Sequence of chain 1.A:
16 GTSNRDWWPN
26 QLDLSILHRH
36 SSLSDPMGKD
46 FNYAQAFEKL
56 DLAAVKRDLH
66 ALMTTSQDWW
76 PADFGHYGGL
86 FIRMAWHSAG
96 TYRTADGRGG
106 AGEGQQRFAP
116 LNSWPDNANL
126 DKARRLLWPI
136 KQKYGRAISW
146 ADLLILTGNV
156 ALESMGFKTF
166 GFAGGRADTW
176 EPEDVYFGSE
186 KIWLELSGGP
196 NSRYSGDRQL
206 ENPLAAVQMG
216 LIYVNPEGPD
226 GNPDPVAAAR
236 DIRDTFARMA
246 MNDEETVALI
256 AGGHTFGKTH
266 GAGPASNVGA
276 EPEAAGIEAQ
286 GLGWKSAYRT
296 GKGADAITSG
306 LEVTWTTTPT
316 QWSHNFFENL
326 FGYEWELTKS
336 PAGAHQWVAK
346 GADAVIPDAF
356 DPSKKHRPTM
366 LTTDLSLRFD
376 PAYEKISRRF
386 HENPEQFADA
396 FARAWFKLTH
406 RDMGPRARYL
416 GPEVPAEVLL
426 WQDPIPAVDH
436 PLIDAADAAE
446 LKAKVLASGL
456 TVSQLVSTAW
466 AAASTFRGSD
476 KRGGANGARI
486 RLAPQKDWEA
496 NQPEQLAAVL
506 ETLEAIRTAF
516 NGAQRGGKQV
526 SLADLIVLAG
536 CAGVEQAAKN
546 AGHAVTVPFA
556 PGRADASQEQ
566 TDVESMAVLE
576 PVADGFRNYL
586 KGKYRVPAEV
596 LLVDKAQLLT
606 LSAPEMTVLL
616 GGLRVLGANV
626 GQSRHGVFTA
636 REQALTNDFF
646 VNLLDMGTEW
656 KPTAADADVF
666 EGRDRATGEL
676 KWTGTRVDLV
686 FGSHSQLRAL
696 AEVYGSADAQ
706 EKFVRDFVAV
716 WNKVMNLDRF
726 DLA

Binding-site contacts:
Ligand atom C contacts residue ARG103 of chain 1.A at 3.9 Å.
Ligand atom C4 contacts residue GLY473 of chain 1.A at 3.4 Å.
Ligand atom C1 contacts residue GLU178 of chain 1.A at 4.2 Å.
Ligand atom C4 contacts residue LEU603 of chain 1.A at 3.9 Å (hydrophobic).
Ligand atom C2 contacts residue GLU178 of chain 1.A at 3.3 Å.
Ligand atom N3 contacts residue ASP179 of chain 1.A at 3.8 Å.
Ligand atom O1 contacts residue GLN602 of chain 1.A at 2.3 Å (h-bond).
Ligand atom C3 contacts residue GLY473 of chain 1.A at 3.7 Å.
Ligand atom N2 contacts residue GLU178 of chain 1.A at 3.3 Å.
Ligand atom N2 contacts residue GLN602 of chain 1.A at 3.3 Å (h-bond).
Ligand atom C2 contacts residue GLN602 of chain 1.A at 4.1 Å.
Ligand atom O1 contacts residue SER474 of chain 1.A at 3.7 Å.
Ligand atom C2 contacts residue SER474 of chain 1.A at 4.2 Å.
Ligand atom C1 contacts residue GLN602 of chain 1.A at 3.0 Å.
Ligand atom C4 contacts residue THR605 of chain 1.A at 3.8 Å.
Ligand atom C1 contacts residue GLY473 of chain 1.A at 4.1 Å.
Ligand atom C2 contacts residue GLY473 of chain 1.A at 4.2 Å.
Ligand atom C3 contacts residue GLU108 of chain 1.A at 4.0 Å.
Ligand atom O1 contacts residue LEU603 of chain 1.A at 3.8 Å.
Ligand atom N3 contacts residue GLN602 of chain 1.A at 3.8 Å.
Ligand atom C5 contacts residue GLY473 of chain 1.A at 3.8 Å.
Ligand atom N2 contacts residue ARG103 of chain 1.A at 4.1 Å.
Ligand atom C4 contacts residue SER474 of chain 1.A at 3.6 Å.
Ligand atom C1 contacts residue SER474 of chain 1.A at 3.8 Å.
Ligand atom C5 contacts residue SER474 of chain 1.A at 3.4 Å.
Ligand atom C3 contacts residue GLU178 of chain 1.A at 4.1 Å.
Ligand atom N1 contacts residue GLY473 of chain 1.A at 3.5 Å.
Ligand atom C2 contacts residue GLU108 of chain 1.A at 3.6 Å.
Ligand atom N1 contacts residue THR605 of chain 1.A at 3.8 Å.
Ligand atom N3 contacts residue VAL180 of chain 1.A at 3.7 Å.
Ligand atom N1 contacts residue SER474 of chain 1.A at 4.0 Å.
Ligand atom N3 contacts residue GLU178 of chain 1.A at 3.6 Å (salt-bridge).
Ligand atom C5 contacts residue LEU603 of chain 1.A at 4.0 Å (hydrophobic).
Ligand atom C contacts residue GLU178 of chain 1.A at 4.2 Å.
Ligand atom N3 contacts residue ARG103 of chain 1.A at 3.4 Å.
Ligand atom C contacts residue GLN602 of chain 1.A at 2.6 Å.
Ligand atom C4 contacts residue GLN602 of chain 1.A at 3.2 Å.
Ligand atom C5 contacts residue GLN602 of chain 1.A at 2.9 Å.
Ligand atom O1 contacts residue ARG103 of chain 1.A at 2.8 Å (salt-bridge).
Ligand atom C contacts residue SER474 of chain 1.A at 4.0 Å.

This small molecule binds to this protein.
Small molecule (SMILES): NNC(=O)c1ccncc1